The protein below binds the small molecule below.
Small molecule (SMILES): O=C1c2cccc(Cl)c2[C@](OCC2(CO)CC2)(c2ccc(Cl)cc2)N1Cc1ccc([N+](=O)[O-])cc1

Binding-site contacts:
Ligand atom O1 contacts residue LEU43 of chain 1.A at 3.8 Å.
Ligand atom O16 contacts residue HIS85 of chain 1.B at 3.6 Å.
Ligand atom C34 contacts residue GLN48 of chain 1.A at 3.8 Å.
Ligand atom C35 contacts residue GLN48 of chain 1.A at 3.4 Å.
Ligand atom C22 contacts residue TYR56 of chain 1.A at 3.6 Å (hydrophobic).
Ligand atom C21 contacts residue VAL82 of chain 1.B at 3.9 Å (hydrophobic).
Ligand atom C33 contacts residue VAL82 of chain 1.B at 3.6 Å (hydrophobic).
Ligand atom O17 contacts residue ILE88 of chain 1.B at 3.8 Å.
Ligand atom CL2 contacts residue ILE50 of chain 1.A at 3.9 Å.
Ligand atom C29 contacts residue LEU46 of chain 1.A at 3.9 Å (hydrophobic).
Ligand atom CL1 contacts residue GLY47 of chain 1.A at 3.6 Å.
Ligand atom O1 contacts residue PHE44 of chain 1.A at 3.0 Å (h-bond).
Ligand atom O17 contacts residue HIS85 of chain 1.B at 3.3 Å.
Ligand atom C12 contacts residue LEU43 of chain 1.A at 3.6 Å (hydrophobic).
Ligand atom CL2 contacts residue LEU43 of chain 1.A at 3.9 Å.
Ligand atom C30 contacts residue ILE50 of chain 1.A at 3.6 Å (hydrophobic).
Ligand atom CL1 contacts residue ILE50 of chain 1.A at 3.3 Å.
Ligand atom C29 contacts residue LEU43 of chain 1.A at 3.3 Å (hydrophobic).
Ligand atom C11 contacts residue LEU43 of chain 1.A at 3.5 Å (hydrophobic).
Ligand atom N15 contacts residue LEU43 of chain 1.A at 3.8 Å.
Ligand atom N15 contacts residue HIS85 of chain 1.B at 3.4 Å.
Ligand atom C28 contacts residue LEU43 of chain 1.A at 3.3 Å (hydrophobic).
Ligand atom C10 contacts residue LEU43 of chain 1.A at 4.0 Å (hydrophobic).
Ligand atom O17 contacts residue TYR89 of chain 1.B at 3.9 Å.
Ligand atom CL2 contacts residue PHE80 of chain 1.B at 3.9 Å.
Ligand atom O5 contacts residue GLY47 of chain 1.A at 3.4 Å.
Ligand atom C2 contacts residue PHE44 of chain 1.A at 3.9 Å (hydrophobic).
Ligand atom O17 contacts residue LEU43 of chain 1.A at 3.7 Å.
Ligand atom C28 contacts residue GLY47 of chain 1.A at 3.4 Å.
Ligand atom N15 contacts residue TYR89 of chain 1.B at 3.8 Å.
Ligand atom C23 contacts residue TYR56 of chain 1.A at 3.8 Å (hydrophobic).
Ligand atom C23 contacts residue MET51 of chain 1.A at 3.9 Å (hydrophobic).
Ligand atom C35 contacts residue GLY47 of chain 1.A at 3.4 Å.
Ligand atom C32 contacts residue ILE50 of chain 1.A at 3.6 Å (hydrophobic).
Ligand atom C29 contacts residue GLY47 of chain 1.A at 3.6 Å.
Ligand atom CL2 contacts residue ILE88 of chain 1.B at 3.6 Å.
Ligand atom C13 contacts residue HIS85 of chain 1.B at 3.5 Å.
Ligand atom O16 contacts residue TYR89 of chain 1.B at 3.2 Å.
Ligand atom CL1 contacts residue MET51 of chain 1.A at 3.7 Å.
Ligand atom C12 contacts residue HIS85 of chain 1.B at 4.0 Å.

Sequence of chain 1.A:
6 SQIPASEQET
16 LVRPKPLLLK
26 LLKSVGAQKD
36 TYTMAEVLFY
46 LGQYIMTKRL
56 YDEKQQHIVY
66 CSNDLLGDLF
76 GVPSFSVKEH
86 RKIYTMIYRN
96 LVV

Sequence of chain 1.B:
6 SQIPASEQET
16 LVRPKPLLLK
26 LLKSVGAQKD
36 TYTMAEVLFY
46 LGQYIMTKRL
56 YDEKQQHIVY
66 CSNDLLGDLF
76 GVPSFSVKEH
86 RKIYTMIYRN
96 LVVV